Binding-site contacts:
Ligand atom N6 contacts residue TRP60 of chain 51.A at 3.0 Å.
Ligand atom N6 contacts residue GLY57 of chain 51.A at 3.7 Å.
Ligand atom C2' contacts residue GLN137 of chain 51.A at 2.9 Å.
Ligand atom C4' contacts residue PRO276 of chain 51.A at 3.7 Å (hydrophobic).
Ligand atom C3' contacts residue PRO276 of chain 51.A at 3.2 Å (hydrophobic).
Ligand atom O3' contacts residue GLN137 of chain 51.A at 2.1 Å (h-bond).
Ligand atom C6 contacts residue TRP60 of chain 51.A at 3.4 Å (hydrophobic).
Ligand atom O3' contacts residue PRO276 of chain 51.A at 3.4 Å.
Ligand atom C4 contacts residue TRP60 of chain 51.A at 3.5 Å (hydrophobic).
Ligand atom O3' contacts residue TRP60 of chain 51.A at 4.4 Å.
Ligand atom C1' contacts residue GLN137 of chain 51.A at 4.0 Å.
Ligand atom N1 contacts residue TRP60 of chain 51.A at 3.5 Å.
Ligand atom C8 contacts residue TRP60 of chain 51.A at 4.4 Å (hydrophobic).
Ligand atom N3 contacts residue TRP60 of chain 51.A at 3.0 Å.
Ligand atom P contacts residue ASN139 of chain 51.A at 3.7 Å.
Ligand atom C4' contacts residue GLN137 of chain 51.A at 4.1 Å.
Ligand atom OP2 contacts residue ASN139 of chain 51.A at 3.3 Å (h-bond).
Ligand atom O4' contacts residue TRP60 of chain 51.A at 4.2 Å.
Ligand atom OP2 contacts residue GLN137 of chain 51.A at 3.8 Å.
Ligand atom OP1 contacts residue GLN137 of chain 51.A at 4.4 Å.
Ligand atom C5 contacts residue TRP60 of chain 51.A at 3.8 Å (hydrophobic).
Ligand atom OP1 contacts residue ASN275 of chain 51.A at 4.5 Å.
Ligand atom OP2 contacts residue PRO276 of chain 51.A at 3.9 Å.
Ligand atom C2 contacts residue TRP60 of chain 51.A at 3.4 Å (hydrophobic).
Ligand atom OP2 contacts residue ARG534 of chain 51.A at 3.6 Å.
Ligand atom C1' contacts residue TRP60 of chain 51.A at 3.5 Å (hydrophobic).
Ligand atom OP1 contacts residue PRO276 of chain 51.A at 3.1 Å.
Ligand atom C3' contacts residue GLN137 of chain 51.A at 2.6 Å.
Ligand atom C2' contacts residue TRP60 of chain 51.A at 4.1 Å (hydrophobic).
Ligand atom P contacts residue PRO276 of chain 51.A at 3.8 Å.
Ligand atom P contacts residue GLN137 of chain 51.A at 3.5 Å.
Ligand atom N7 contacts residue TRP60 of chain 51.A at 3.9 Å.
Ligand atom OP1 contacts residue ASN139 of chain 51.A at 3.1 Å (h-bond).
Ligand atom O5' contacts residue PRO276 of chain 51.A at 2.8 Å.
Ligand atom N6 contacts residue ASP58 of chain 51.A at 4.3 Å.
Ligand atom O5' contacts residue GLN137 of chain 51.A at 4.3 Å.
Ligand atom OP2 contacts residue TRP60 of chain 51.A at 4.4 Å.
Ligand atom N9 contacts residue TRP60 of chain 51.A at 3.8 Å.
Ligand atom C5' contacts residue PRO276 of chain 51.A at 3.7 Å (hydrophobic).
Ligand atom O5' contacts residue TRP60 of chain 51.A at 3.8 Å.

Sequence of chain 51.A:
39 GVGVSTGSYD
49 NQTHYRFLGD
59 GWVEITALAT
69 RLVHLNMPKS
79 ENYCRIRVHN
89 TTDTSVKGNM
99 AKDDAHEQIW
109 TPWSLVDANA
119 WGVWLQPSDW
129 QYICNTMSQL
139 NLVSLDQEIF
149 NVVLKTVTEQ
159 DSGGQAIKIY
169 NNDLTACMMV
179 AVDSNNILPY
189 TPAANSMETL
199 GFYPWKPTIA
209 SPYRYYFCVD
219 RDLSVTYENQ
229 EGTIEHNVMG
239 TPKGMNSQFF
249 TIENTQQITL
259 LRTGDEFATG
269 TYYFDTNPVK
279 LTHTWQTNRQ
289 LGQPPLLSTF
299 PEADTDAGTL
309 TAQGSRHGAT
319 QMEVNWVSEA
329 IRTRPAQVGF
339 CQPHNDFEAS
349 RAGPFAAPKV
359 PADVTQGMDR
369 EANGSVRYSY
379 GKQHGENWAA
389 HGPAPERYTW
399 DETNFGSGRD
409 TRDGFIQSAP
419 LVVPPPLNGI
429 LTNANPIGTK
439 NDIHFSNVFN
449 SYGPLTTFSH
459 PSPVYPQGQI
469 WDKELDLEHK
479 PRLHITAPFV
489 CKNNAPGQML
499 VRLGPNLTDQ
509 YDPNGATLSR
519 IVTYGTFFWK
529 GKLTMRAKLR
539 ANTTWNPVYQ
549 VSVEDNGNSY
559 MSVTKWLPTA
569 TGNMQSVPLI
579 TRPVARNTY

This protein binds this small molecule.
Small molecule (SMILES): Nc1ccn([C@H]2C[C@H](O[P](=O)(O)OC[C@H]3O[C@@H](n4cnc5c(N)ncnc54)C[C@@H]3O[P](=O)(O)OC[C@H]3O[C@@H](n4cnc5c(N)ncnc54)C[C@@H]3O[P](=O)(O)OC[C@H]3O[C@@H](n4cnc5c(N)ncnc54)C[C@@H]3O)[C@@H](COP(=O)=O)O2)c(=O)n1